This protein binds this small molecule.
Small molecule (SMILES): CC(=O)N[C@@H]1[C@@H](O)[C@H](O)[C@@H](CO)O[C@H]1O

Sequence of chain 1.EB:
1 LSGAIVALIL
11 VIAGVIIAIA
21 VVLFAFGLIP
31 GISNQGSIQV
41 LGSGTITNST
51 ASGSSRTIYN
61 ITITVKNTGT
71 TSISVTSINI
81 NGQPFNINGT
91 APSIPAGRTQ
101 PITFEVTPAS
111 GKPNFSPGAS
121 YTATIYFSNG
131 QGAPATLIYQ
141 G

Binding-site contacts:
Ligand atom C1 contacts residue ASN88 of chain 1.EB at 1.4 Å.
Ligand atom O6 contacts residue GLU105 of chain 1.EB at 2.8 Å (salt-bridge).
Ligand atom C1 contacts residue ARG56 of chain 1.EB at 4.3 Å.
Ligand atom C5 contacts residue ASN88 of chain 1.EB at 3.7 Å.
Ligand atom C2 contacts residue ILE58 of chain 1.EB at 4.4 Å (hydrophobic).
Ligand atom O5 contacts residue ASN88 of chain 1.EB at 2.4 Å (h-bond).
Ligand atom C4 contacts residue ASN88 of chain 1.EB at 4.3 Å.
Ligand atom C5 contacts residue GLU105 of chain 1.EB at 3.1 Å.
Ligand atom O7 contacts residue ASN88 of chain 1.EB at 3.0 Å (h-bond).
Ligand atom C6 contacts residue GLU105 of chain 1.EB at 3.2 Å.
Ligand atom O6 contacts residue NAG2 of chain 1.DG at 3.5 Å (h-bond).
Ligand atom O7 contacts residue ARG56 of chain 1.EB at 2.3 Å (salt-bridge).
Ligand atom C2 contacts residue ASN88 of chain 1.EB at 2.6 Å.
Ligand atom C8 contacts residue ASN88 of chain 1.EB at 3.4 Å.
Ligand atom C6 contacts residue ILE58 of chain 1.EB at 4.2 Å (hydrophobic).
Ligand atom C2 contacts residue ARG56 of chain 1.EB at 3.4 Å.
Ligand atom N2 contacts residue ARG56 of chain 1.EB at 3.6 Å.
Ligand atom O5 contacts residue ILE58 of chain 1.EB at 3.3 Å.
Ligand atom C8 contacts residue GLY89 of chain 1.EB at 4.4 Å.
Ligand atom C7 contacts residue ARG56 of chain 1.EB at 3.2 Å.
Ligand atom O5 contacts residue GLU105 of chain 1.EB at 2.8 Å (salt-bridge).
Ligand atom C7 contacts residue ASN88 of chain 1.EB at 2.9 Å.
Ligand atom N2 contacts residue ASN88 of chain 1.EB at 2.7 Å (h-bond).
Ligand atom C5 contacts residue ILE58 of chain 1.EB at 4.2 Å (hydrophobic).
Ligand atom C3 contacts residue ARG56 of chain 1.EB at 4.3 Å.
Ligand atom C1 contacts residue ILE58 of chain 1.EB at 4.0 Å (hydrophobic).
Ligand atom C8 contacts residue ARG56 of chain 1.EB at 3.8 Å.
Ligand atom O3 contacts residue ARG56 of chain 1.EB at 4.2 Å.
Ligand atom C1 contacts residue GLU105 of chain 1.EB at 3.5 Å.
Ligand atom C3 contacts residue ASN88 of chain 1.EB at 3.8 Å.